Sequence of chain 2.A:
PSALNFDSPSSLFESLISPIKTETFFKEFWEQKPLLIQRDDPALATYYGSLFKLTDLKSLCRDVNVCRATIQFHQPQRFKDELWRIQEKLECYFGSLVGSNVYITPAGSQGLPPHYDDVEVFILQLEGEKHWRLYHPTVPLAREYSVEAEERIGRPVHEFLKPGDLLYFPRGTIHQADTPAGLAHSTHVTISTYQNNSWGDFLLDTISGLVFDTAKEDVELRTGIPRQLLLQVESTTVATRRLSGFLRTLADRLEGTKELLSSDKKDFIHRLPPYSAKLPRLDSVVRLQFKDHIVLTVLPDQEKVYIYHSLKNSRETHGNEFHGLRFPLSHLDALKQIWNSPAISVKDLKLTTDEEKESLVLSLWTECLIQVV

Binding-site contacts:
Ligand atom O2 contacts residue HIS156 of chain 2.A at 4.2 Å.
Ligand atom O2 contacts residue ASP158 of chain 2.A at 2.8 Å (salt-bridge).
Ligand atom O4 contacts residue ALA219 of chain 2.A at 4.0 Å.
Ligand atom O1 contacts residue HIS230 of chain 2.A at 3.4 Å (h-bond).
Ligand atom C4 contacts residue LEU153 of chain 2.A at 4.2 Å (hydrophobic).
Ligand atom C1 contacts residue NI1 of chain 2.B at 2.8 Å.
Ligand atom O2 contacts residue HIS217 of chain 2.A at 3.1 Å (h-bond).
Ligand atom C1 contacts residue TYR144 of chain 2.A at 3.8 Å (hydrophobic).
Ligand atom C1 contacts residue THR232 of chain 2.A at 3.9 Å.
Ligand atom C2 contacts residue HIS156 of chain 2.A at 4.0 Å.
Ligand atom C3 contacts residue HIS230 of chain 2.A at 4.0 Å.
Ligand atom O4 contacts residue GLY152 of chain 2.A at 3.6 Å.
Ligand atom O5 contacts residue HIS217 of chain 2.A at 3.1 Å (h-bond).
Ligand atom O2 contacts residue NI1 of chain 2.B at 2.0 Å (h-bond).
Ligand atom O2 contacts residue EDO1 of chain 2.F at 3.8 Å.
Ligand atom C1 contacts residue ASP158 of chain 2.A at 4.0 Å.
Ligand atom O2 contacts residue TYR144 of chain 2.A at 4.1 Å.
Ligand atom O5 contacts residue LEU153 of chain 2.A at 4.3 Å.
Ligand atom C5 contacts residue HIS230 of chain 2.A at 4.1 Å.
Ligand atom O1 contacts residue NI1 of chain 2.B at 4.0 Å.
Ligand atom O4 contacts residue LYS171 of chain 2.A at 3.8 Å.
Ligand atom O3 contacts residue TYR144 of chain 2.A at 3.8 Å.
Ligand atom C1 contacts residue TRP173 of chain 2.A at 4.2 Å (hydrophobic).
Ligand atom C2 contacts residue TYR144 of chain 2.A at 3.9 Å (hydrophobic).
Ligand atom O1 contacts residue TYR144 of chain 2.A at 3.4 Å.
Ligand atom C2 contacts residue HIS217 of chain 2.A at 3.8 Å.
Ligand atom C3 contacts residue TYR144 of chain 2.A at 3.5 Å (hydrophobic).
Ligand atom O1 contacts residue TRP173 of chain 2.A at 4.0 Å.
Ligand atom O5 contacts residue NI1 of chain 2.B at 2.1 Å (h-bond).
Ligand atom O5 contacts residue ASP158 of chain 2.A at 4.2 Å.
Ligand atom C2 contacts residue NI1 of chain 2.B at 2.8 Å.
Ligand atom C5 contacts residue LYS171 of chain 2.A at 3.8 Å.
Ligand atom C1 contacts residue HIS217 of chain 2.A at 3.8 Å.
Ligand atom O5 contacts residue HIS156 of chain 2.A at 2.8 Å.
Ligand atom C5 contacts residue LEU153 of chain 2.A at 3.9 Å (hydrophobic).
Ligand atom O1 contacts residue ILE164 of chain 2.A at 4.2 Å.
Ligand atom O1 contacts residue THR232 of chain 2.A at 2.8 Å (h-bond).
Ligand atom O4 contacts residue LEU153 of chain 2.A at 3.3 Å.
Ligand atom O3 contacts residue HIS230 of chain 2.A at 3.0 Å.
Ligand atom O3 contacts residue LYS171 of chain 2.A at 3.1 Å (salt-bridge).

A small-molecule ligand and the protein it binds are described below.
Small molecule (SMILES): O=C(O)CCC(=O)C(=O)O